A small-molecule ligand and the protein it binds are described below.
Small molecule (SMILES): CC(=O)N[C@H]1[C@H](O[C@H]2[C@H](O)[C@@H](NC(C)=O)CO[C@@H]2CO)O[C@H](CO)[C@@H](O)[C@@H]1O

Sequence of chain 1.C:
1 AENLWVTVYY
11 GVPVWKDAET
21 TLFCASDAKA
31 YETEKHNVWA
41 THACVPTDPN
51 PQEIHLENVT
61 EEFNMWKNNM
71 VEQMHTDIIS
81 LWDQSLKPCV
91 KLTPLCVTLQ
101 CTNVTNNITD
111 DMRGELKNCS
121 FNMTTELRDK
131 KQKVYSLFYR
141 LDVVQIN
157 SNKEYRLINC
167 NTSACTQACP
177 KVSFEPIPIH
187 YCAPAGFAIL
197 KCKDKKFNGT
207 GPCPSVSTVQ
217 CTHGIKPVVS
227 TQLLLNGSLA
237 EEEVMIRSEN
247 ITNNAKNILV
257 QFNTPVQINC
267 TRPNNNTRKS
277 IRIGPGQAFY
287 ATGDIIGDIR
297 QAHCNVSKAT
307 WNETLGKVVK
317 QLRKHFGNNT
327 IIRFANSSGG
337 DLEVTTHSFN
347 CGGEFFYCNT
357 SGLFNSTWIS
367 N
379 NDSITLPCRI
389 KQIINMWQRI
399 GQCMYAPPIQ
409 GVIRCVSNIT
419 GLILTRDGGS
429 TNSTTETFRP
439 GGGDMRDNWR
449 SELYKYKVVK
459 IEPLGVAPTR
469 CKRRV

Binding-site contacts:
Ligand atom O5 contacts residue ARG162 of chain 1.C at 3.2 Å (salt-bridge).
Ligand atom O5 contacts residue ASN167 of chain 1.C at 2.5 Å (h-bond).
Ligand atom O6 contacts residue VAL144 of chain 1.C at 4.2 Å.
Ligand atom C5 contacts residue ARG162 of chain 1.C at 3.9 Å.
Ligand atom C1 contacts residue ARG162 of chain 1.C at 4.3 Å.
Ligand atom O7 contacts residue THR168 of chain 1.C at 3.5 Å.
Ligand atom C7 contacts residue ASN167 of chain 1.C at 3.5 Å.
Ligand atom O6 contacts residue ARG162 of chain 1.C at 2.3 Å (salt-bridge).
Ligand atom C4 contacts residue ASN167 of chain 1.C at 4.3 Å.
Ligand atom C6 contacts residue ILE164 of chain 1.C at 3.7 Å (hydrophobic).
Ligand atom C3 contacts residue ASN167 of chain 1.C at 3.8 Å.
Ligand atom C2 contacts residue ASN167 of chain 1.C at 2.5 Å.
Ligand atom C7 contacts residue THR168 of chain 1.C at 3.6 Å.
Ligand atom C1 contacts residue ASN167 of chain 1.C at 1.4 Å.
Ligand atom C8 contacts residue THR168 of chain 1.C at 3.6 Å.
Ligand atom C6 contacts residue VAL144 of chain 1.C at 4.3 Å (hydrophobic).
Ligand atom N2 contacts residue ASN167 of chain 1.C at 2.9 Å (h-bond).
Ligand atom N2 contacts residue THR168 of chain 1.C at 4.3 Å.
Ligand atom C5 contacts residue ASN167 of chain 1.C at 3.7 Å.
Ligand atom C5 contacts residue ILE164 of chain 1.C at 4.3 Å (hydrophobic).
Ligand atom O7 contacts residue ASN167 of chain 1.C at 3.7 Å.
Ligand atom C6 contacts residue ARG162 of chain 1.C at 3.4 Å.